Binding-site contacts:
Ligand atom C2 contacts residue ASN282 of chain 1.C at 2.4 Å.
Ligand atom O7 contacts residue ASN282 of chain 1.C at 4.1 Å.
Ligand atom C3 contacts residue ASN282 of chain 1.C at 3.8 Å.
Ligand atom N2 contacts residue LYS558 of chain 1.B at 4.0 Å.
Ligand atom C6 contacts residue GLU281 of chain 1.C at 2.9 Å.
Ligand atom C8 contacts residue LYS558 of chain 1.B at 3.9 Å.
Ligand atom C1 contacts residue LYS558 of chain 1.B at 4.2 Å.
Ligand atom C5 contacts residue GLU281 of chain 1.C at 3.8 Å.
Ligand atom O5 contacts residue ASN282 of chain 1.C at 2.3 Å (h-bond).
Ligand atom C4 contacts residue ASN282 of chain 1.C at 4.1 Å.
Ligand atom C7 contacts residue ASN282 of chain 1.C at 3.8 Å.
Ligand atom O6 contacts residue GLU281 of chain 1.C at 2.5 Å (salt-bridge).
Ligand atom N2 contacts residue ASN282 of chain 1.C at 2.9 Å (h-bond).
Ligand atom O5 contacts residue GLU281 of chain 1.C at 3.5 Å (salt-bridge).
Ligand atom C5 contacts residue ASN282 of chain 1.C at 3.7 Å.
Ligand atom C1 contacts residue ASN282 of chain 1.C at 1.4 Å.
Ligand atom O5 contacts residue LYS558 of chain 1.B at 4.5 Å.
Ligand atom C7 contacts residue LYS558 of chain 1.B at 3.7 Å.
Ligand atom O7 contacts residue LYS558 of chain 1.B at 3.0 Å (salt-bridge).
Ligand atom C2 contacts residue LYS558 of chain 1.B at 3.6 Å.

Sequence of chain 1.C:
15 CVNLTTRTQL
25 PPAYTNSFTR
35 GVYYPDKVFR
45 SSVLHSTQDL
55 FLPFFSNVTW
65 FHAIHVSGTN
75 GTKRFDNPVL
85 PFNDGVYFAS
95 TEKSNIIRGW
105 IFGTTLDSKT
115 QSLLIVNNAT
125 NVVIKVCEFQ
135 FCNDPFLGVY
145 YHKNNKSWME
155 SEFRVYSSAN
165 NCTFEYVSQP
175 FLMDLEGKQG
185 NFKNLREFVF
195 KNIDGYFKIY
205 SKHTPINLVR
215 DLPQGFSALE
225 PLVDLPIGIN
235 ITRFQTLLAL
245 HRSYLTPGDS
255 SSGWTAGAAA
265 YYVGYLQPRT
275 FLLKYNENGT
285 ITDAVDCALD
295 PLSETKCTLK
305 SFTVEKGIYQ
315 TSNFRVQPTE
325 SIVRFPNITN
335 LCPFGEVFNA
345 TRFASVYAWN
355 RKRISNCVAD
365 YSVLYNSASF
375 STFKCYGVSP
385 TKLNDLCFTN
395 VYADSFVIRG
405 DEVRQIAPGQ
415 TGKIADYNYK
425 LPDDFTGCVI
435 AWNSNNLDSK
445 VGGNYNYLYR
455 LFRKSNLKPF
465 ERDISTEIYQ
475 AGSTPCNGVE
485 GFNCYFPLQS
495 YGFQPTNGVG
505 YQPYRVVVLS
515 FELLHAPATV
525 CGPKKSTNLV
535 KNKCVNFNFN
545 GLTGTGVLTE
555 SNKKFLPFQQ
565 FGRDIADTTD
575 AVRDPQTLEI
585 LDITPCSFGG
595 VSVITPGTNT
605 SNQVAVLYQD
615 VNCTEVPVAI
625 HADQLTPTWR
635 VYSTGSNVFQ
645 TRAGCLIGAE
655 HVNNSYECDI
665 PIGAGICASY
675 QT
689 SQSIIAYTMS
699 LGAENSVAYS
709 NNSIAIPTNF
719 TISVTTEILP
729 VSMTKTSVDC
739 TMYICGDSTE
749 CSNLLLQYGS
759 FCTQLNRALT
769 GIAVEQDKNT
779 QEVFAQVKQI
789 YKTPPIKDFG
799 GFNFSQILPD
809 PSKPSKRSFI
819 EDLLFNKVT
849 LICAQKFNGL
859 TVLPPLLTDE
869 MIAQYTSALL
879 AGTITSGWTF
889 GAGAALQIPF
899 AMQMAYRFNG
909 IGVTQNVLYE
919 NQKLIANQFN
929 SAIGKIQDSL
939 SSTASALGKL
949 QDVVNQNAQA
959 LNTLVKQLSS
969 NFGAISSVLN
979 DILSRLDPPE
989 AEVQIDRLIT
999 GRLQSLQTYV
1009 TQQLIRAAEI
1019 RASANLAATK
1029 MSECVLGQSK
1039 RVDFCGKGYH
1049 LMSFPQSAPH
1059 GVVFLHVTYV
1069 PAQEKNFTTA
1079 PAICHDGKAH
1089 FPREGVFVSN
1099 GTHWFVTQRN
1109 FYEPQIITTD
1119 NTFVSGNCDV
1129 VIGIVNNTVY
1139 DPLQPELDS

Sequence of chain 1.B:
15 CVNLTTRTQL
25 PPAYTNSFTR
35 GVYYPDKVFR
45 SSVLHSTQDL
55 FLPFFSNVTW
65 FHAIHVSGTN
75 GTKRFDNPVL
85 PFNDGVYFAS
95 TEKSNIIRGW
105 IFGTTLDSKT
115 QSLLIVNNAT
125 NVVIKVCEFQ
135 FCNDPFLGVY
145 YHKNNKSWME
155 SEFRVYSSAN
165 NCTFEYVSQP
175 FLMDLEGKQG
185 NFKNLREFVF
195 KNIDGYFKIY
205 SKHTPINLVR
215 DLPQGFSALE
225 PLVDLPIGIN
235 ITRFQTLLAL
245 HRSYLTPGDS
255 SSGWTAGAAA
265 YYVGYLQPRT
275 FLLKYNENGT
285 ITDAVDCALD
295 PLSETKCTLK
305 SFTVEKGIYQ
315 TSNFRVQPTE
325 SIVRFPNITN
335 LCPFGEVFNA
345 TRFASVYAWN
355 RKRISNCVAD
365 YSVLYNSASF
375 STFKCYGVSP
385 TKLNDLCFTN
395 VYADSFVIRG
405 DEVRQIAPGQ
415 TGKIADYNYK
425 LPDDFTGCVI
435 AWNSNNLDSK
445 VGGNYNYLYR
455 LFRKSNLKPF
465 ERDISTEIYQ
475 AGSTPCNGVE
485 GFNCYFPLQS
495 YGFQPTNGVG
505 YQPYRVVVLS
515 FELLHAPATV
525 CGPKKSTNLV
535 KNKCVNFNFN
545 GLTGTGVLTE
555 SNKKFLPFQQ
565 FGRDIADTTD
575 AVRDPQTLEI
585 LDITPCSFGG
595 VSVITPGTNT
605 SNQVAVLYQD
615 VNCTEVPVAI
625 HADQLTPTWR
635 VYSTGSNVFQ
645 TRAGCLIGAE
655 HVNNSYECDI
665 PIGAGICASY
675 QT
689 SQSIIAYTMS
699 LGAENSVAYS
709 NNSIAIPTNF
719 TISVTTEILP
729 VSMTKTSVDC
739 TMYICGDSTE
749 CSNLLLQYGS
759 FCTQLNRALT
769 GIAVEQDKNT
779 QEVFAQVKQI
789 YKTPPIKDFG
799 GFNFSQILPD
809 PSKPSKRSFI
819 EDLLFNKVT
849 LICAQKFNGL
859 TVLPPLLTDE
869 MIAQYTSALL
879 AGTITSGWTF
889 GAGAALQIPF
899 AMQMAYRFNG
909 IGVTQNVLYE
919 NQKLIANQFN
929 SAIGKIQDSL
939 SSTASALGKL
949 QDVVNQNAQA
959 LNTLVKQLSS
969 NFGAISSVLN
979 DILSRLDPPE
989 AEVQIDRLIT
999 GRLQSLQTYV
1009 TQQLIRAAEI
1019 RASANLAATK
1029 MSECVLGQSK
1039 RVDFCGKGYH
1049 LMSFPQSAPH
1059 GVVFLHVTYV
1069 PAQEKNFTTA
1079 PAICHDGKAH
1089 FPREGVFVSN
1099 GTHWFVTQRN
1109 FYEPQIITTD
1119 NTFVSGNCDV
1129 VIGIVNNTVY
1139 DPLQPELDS

This protein binds this small molecule.
Small molecule (SMILES): CC(=O)N[C@H]1[C@H](O[C@H]2[C@H](O)[C@@H](NC(C)=O)CO[C@@H]2CO)O[C@H](CO)[C@@H](O[C@@H]2O[C@H](CO)[C@@H](O)[C@H](O)[C@@H]2O)[C@@H]1O